Sequence of chain 1.A:
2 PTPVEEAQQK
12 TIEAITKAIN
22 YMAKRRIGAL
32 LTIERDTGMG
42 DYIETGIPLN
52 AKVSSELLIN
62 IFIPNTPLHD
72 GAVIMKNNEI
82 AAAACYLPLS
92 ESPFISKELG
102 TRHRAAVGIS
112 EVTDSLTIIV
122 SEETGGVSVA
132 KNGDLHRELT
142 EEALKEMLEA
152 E

Binding-site contacts:
Ligand atom O contacts residue ASN21 of chain 1.A at 2.6 Å (h-bond).
Ligand atom C4 contacts residue VAL128 of chain 1.A at 4.2 Å (hydrophobic).
Ligand atom C1 contacts residue THR141 of chain 1.A at 4.4 Å.
Ligand atom C2 contacts residue THR141 of chain 1.A at 3.6 Å.
Ligand atom N1 contacts residue ASN21 of chain 1.A at 2.1 Å (h-bond).
Ligand atom N1 contacts residue VAL128 of chain 1.A at 4.4 Å.
Ligand atom C3 contacts residue THR141 of chain 1.A at 3.9 Å.
Ligand atom C contacts residue LEU145 of chain 1.A at 3.8 Å (hydrophobic).
Ligand atom C3 contacts residue LEU140 of chain 1.A at 3.0 Å (hydrophobic).
Ligand atom N2 contacts residue ALA24 of chain 1.A at 3.8 Å.
Ligand atom N contacts residue LEU140 of chain 1.A at 4.0 Å.
Ligand atom C contacts residue ILE20 of chain 1.A at 3.7 Å (hydrophobic).
Ligand atom N contacts residue VAL128 of chain 1.A at 3.7 Å.
Ligand atom O contacts residue ILE20 of chain 1.A at 4.0 Å.
Ligand atom N3 contacts residue ALA24 of chain 1.A at 3.6 Å.
Ligand atom C2 contacts residue GLU142 of chain 1.A at 3.5 Å.
Ligand atom C2 contacts residue VAL128 of chain 1.A at 3.5 Å (hydrophobic).
Ligand atom C3 contacts residue VAL128 of chain 1.A at 3.3 Å (hydrophobic).
Ligand atom C1 contacts residue LEU145 of chain 1.A at 4.4 Å (hydrophobic).
Ligand atom C contacts residue GLU142 of chain 1.A at 4.0 Å.
Ligand atom C1 contacts residue VAL128 of chain 1.A at 4.1 Å (hydrophobic).
Ligand atom C1 contacts residue ASN21 of chain 1.A at 2.7 Å.
Ligand atom C1 contacts residue ILE20 of chain 1.A at 4.2 Å (hydrophobic).
Ligand atom C contacts residue ASN21 of chain 1.A at 1.8 Å.
Ligand atom C contacts residue THR17 of chain 1.A at 3.2 Å.
Ligand atom C3 contacts residue GLU142 of chain 1.A at 4.0 Å.
Ligand atom C4 contacts residue ALA24 of chain 1.A at 4.0 Å (hydrophobic).
Ligand atom C4 contacts residue GLU142 of chain 1.A at 3.5 Å.
Ligand atom N contacts residue GLU142 of chain 1.A at 4.1 Å.
Ligand atom N contacts residue ALA24 of chain 1.A at 4.2 Å.
Ligand atom N contacts residue ASN21 of chain 1.A at 4.4 Å.
Ligand atom N1 contacts residue GLU142 of chain 1.A at 3.0 Å.
Ligand atom C1 contacts residue GLU142 of chain 1.A at 3.2 Å.
Ligand atom C2 contacts residue LEU140 of chain 1.A at 3.6 Å (hydrophobic).
Ligand atom N2 contacts residue ASN21 of chain 1.A at 3.6 Å.
Ligand atom O contacts residue LEU145 of chain 1.A at 3.4 Å.
Ligand atom C2 contacts residue ASN21 of chain 1.A at 4.1 Å.
Ligand atom C4 contacts residue ASN21 of chain 1.A at 3.2 Å.
Ligand atom O contacts residue GLU142 of chain 1.A at 3.5 Å.
Ligand atom N2 contacts residue GLU142 of chain 1.A at 3.7 Å.

The small molecule below binds the protein below.
Small molecule (SMILES): COc1ccnc(NN)n1